Sequence of chain 25.D:
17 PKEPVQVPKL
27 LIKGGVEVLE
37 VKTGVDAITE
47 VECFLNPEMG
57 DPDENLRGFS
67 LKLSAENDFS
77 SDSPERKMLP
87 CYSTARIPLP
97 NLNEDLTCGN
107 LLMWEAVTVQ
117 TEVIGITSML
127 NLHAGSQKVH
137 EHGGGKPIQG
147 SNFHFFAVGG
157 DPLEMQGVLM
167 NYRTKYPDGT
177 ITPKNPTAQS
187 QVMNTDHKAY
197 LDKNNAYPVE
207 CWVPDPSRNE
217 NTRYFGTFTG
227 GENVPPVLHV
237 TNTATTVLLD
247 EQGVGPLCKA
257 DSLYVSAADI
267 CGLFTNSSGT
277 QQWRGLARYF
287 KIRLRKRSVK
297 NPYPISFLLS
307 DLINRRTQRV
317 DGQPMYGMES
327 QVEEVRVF

Sequence of chain 25.C:
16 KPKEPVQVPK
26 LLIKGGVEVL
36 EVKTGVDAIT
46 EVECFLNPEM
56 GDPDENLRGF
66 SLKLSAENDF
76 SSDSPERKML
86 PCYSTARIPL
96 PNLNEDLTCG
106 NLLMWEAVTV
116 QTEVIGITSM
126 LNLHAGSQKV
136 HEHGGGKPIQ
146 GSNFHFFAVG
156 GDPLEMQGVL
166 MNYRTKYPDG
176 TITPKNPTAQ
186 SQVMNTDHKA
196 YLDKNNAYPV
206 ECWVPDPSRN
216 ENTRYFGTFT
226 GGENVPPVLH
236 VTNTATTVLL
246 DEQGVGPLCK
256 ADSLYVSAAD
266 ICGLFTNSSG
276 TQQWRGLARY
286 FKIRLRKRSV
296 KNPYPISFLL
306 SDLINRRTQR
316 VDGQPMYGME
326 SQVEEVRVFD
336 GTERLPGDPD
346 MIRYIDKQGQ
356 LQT

The protein below binds the small molecule below.
Small molecule (SMILES): CC(=O)N[C@H]1[C@H]([C@H](O)[C@H](O)CO)O[C@@](O[C@H](CO)[C@@H](O)[C@@H]2O[C@@H](C(=O)O)C[C@H](O)[C@H]2NC(C)=O)(C(=O)O)C[C@@H]1O

Binding-site contacts:
Ligand atom C9 contacts residue LYS68 of chain 25.C at 3.8 Å.
Ligand atom C9 contacts residue LEU67 of chain 25.C at 4.1 Å (hydrophobic).
Ligand atom C11 contacts residue ASN272 of chain 25.C at 3.6 Å.
Ligand atom C11 contacts residue HIS138 of chain 25.B at 3.1 Å.
Ligand atom C8 contacts residue GLN278 of chain 25.C at 3.6 Å.
Ligand atom O10 contacts residue PHE75 of chain 25.D at 3.8 Å.
Ligand atom O9 contacts residue GLN278 of chain 25.C at 3.9 Å.
Ligand atom C10 contacts residue ASN272 of chain 25.C at 3.9 Å.
Ligand atom C11 contacts residue PHE75 of chain 25.D at 3.3 Å (hydrophobic).
Ligand atom N5 contacts residue ASN272 of chain 25.C at 3.2 Å (h-bond).
Ligand atom C11 contacts residue GLN278 of chain 25.C at 3.5 Å.
Ligand atom C6 contacts residue ASN272 of chain 25.C at 3.7 Å.
Ligand atom O1B contacts residue LYS68 of chain 25.C at 3.9 Å.
Ligand atom C11 contacts residue PHE270 of chain 25.C at 3.8 Å (hydrophobic).
Ligand atom C7 contacts residue GLN278 of chain 25.C at 3.8 Å.
Ligand atom C1 contacts residue THR276 of chain 25.C at 3.2 Å.
Ligand atom C1 contacts residue LYS68 of chain 25.C at 3.6 Å.
Ligand atom O8 contacts residue GLN278 of chain 25.C at 3.4 Å (h-bond).
Ligand atom O1A contacts residue LYS68 of chain 25.C at 2.8 Å.
Ligand atom C10 contacts residue PHE75 of chain 25.D at 4.1 Å (hydrophobic).
Ligand atom O9 contacts residue LEU67 of chain 25.C at 3.4 Å.
Ligand atom O8 contacts residue ASN272 of chain 25.C at 3.4 Å (h-bond).
Ligand atom C11 contacts residue THR276 of chain 25.C at 3.3 Å.
Ligand atom C5 contacts residue ASN272 of chain 25.C at 4.1 Å.
Ligand atom C1 contacts residue ASN272 of chain 25.C at 4.1 Å.
Ligand atom O1A contacts residue THR276 of chain 25.C at 2.3 Å (h-bond).
Ligand atom O1B contacts residue SER274 of chain 25.C at 2.9 Å (h-bond).
Ligand atom O9 contacts residue LYS68 of chain 25.C at 2.9 Å (salt-bridge).
Ligand atom C6 contacts residue LYS68 of chain 25.C at 4.2 Å.
Ligand atom N5 contacts residue GLN278 of chain 25.C at 3.7 Å.
Ligand atom O1B contacts residue THR276 of chain 25.C at 3.5 Å (h-bond).
Ligand atom C10 contacts residue GLN278 of chain 25.C at 4.0 Å.
Ligand atom O8 contacts residue LYS68 of chain 25.C at 3.4 Å.
Ligand atom O8 contacts residue THR276 of chain 25.C at 3.6 Å.
Ligand atom C9 contacts residue GLN278 of chain 25.C at 3.1 Å.
Ligand atom C11 contacts residue PHE65 of chain 25.C at 3.4 Å (hydrophobic).
Ligand atom O1A contacts residue ASN272 of chain 25.C at 3.6 Å (h-bond).
Ligand atom C11 contacts residue SER274 of chain 25.C at 4.1 Å.
Ligand atom O7 contacts residue LEU62 of chain 25.C at 4.0 Å.
Ligand atom C1 contacts residue SER274 of chain 25.C at 4.1 Å.

Sequence of chain 25.B:
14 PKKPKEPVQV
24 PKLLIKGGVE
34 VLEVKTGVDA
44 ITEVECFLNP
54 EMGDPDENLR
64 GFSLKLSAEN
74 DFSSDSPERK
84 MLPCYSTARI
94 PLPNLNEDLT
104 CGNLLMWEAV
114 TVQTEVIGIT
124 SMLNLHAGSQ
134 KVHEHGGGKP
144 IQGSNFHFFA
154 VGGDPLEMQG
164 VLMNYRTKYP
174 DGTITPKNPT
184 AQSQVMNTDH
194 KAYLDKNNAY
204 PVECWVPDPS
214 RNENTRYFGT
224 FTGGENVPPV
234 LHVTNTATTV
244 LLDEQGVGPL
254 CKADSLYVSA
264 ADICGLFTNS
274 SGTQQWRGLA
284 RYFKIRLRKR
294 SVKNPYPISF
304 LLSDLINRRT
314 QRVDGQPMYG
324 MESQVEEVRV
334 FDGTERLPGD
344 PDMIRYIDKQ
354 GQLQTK